A protein and the small-molecule ligand that binds it are described below.
Small molecule (SMILES): CC(=O)N[C@@H]1[C@@H](O)[C@H](O)[C@@H](CO)O[C@H]1O

Binding-site contacts:
Ligand atom C3 contacts residue ASN331 of chain 1.A at 3.8 Å.
Ligand atom N2 contacts residue ASN331 of chain 1.A at 2.8 Å (h-bond).
Ligand atom O7 contacts residue GLN580 of chain 1.A at 4.5 Å.
Ligand atom C4 contacts residue ASN331 of chain 1.A at 4.2 Å.
Ligand atom C8 contacts residue LEU582 of chain 1.A at 4.5 Å (hydrophobic).
Ligand atom C1 contacts residue ASN331 of chain 1.A at 1.4 Å.
Ligand atom C7 contacts residue GLN580 of chain 1.A at 3.3 Å.
Ligand atom C5 contacts residue ASN331 of chain 1.A at 3.7 Å.
Ligand atom C8 contacts residue THR581 of chain 1.A at 4.4 Å.
Ligand atom C8 contacts residue PRO579 of chain 1.A at 3.5 Å (hydrophobic).
Ligand atom O5 contacts residue ASN331 of chain 1.A at 2.4 Å (h-bond).
Ligand atom C1 contacts residue GLN580 of chain 1.A at 4.3 Å.
Ligand atom C8 contacts residue GLN580 of chain 1.A at 3.3 Å.
Ligand atom C7 contacts residue ASN331 of chain 1.A at 3.5 Å.
Ligand atom O7 contacts residue ASN331 of chain 1.A at 3.7 Å.
Ligand atom C2 contacts residue ASN331 of chain 1.A at 2.4 Å.
Ligand atom C3 contacts residue GLN580 of chain 1.A at 3.4 Å.
Ligand atom C2 contacts residue GLN580 of chain 1.A at 3.5 Å.
Ligand atom O3 contacts residue GLN580 of chain 1.A at 3.5 Å (h-bond).
Ligand atom N2 contacts residue GLN580 of chain 1.A at 2.6 Å (h-bond).

Sequence of chain 1.A:
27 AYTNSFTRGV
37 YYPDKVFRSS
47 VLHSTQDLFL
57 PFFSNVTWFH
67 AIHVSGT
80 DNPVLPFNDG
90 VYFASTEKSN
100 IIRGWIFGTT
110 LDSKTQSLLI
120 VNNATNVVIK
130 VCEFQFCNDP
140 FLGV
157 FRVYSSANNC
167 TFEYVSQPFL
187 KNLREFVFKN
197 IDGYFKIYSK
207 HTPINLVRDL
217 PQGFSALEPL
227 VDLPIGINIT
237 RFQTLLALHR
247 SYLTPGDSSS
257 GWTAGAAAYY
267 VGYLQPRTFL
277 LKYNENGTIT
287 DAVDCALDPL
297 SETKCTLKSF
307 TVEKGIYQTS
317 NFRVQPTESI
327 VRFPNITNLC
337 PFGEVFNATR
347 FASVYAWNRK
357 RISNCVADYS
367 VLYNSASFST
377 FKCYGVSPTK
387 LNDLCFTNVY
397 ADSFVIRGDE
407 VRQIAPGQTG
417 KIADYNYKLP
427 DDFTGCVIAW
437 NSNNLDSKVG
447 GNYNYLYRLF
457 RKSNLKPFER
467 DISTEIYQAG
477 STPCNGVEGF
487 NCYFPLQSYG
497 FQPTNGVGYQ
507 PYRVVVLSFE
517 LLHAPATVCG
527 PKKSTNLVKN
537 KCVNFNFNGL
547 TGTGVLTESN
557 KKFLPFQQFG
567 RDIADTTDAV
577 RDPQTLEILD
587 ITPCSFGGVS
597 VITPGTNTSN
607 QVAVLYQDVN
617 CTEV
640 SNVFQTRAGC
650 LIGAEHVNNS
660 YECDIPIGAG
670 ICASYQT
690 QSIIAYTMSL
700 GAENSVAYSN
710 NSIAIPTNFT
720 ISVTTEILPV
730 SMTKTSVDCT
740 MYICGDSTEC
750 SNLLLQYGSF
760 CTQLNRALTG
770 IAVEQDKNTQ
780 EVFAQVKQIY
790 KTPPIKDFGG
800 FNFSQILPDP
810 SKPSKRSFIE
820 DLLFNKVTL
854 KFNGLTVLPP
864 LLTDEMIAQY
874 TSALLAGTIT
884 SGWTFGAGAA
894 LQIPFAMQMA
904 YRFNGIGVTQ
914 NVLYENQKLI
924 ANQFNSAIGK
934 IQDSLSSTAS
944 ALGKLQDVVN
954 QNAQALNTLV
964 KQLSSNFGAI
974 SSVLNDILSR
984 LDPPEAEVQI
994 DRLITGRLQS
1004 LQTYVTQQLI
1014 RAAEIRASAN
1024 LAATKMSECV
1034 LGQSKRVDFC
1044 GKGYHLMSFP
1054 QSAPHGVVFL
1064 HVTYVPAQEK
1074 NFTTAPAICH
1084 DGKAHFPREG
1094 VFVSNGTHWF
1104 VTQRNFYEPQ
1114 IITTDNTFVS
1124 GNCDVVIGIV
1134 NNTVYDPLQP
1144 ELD